Sequence of chain 1.E:
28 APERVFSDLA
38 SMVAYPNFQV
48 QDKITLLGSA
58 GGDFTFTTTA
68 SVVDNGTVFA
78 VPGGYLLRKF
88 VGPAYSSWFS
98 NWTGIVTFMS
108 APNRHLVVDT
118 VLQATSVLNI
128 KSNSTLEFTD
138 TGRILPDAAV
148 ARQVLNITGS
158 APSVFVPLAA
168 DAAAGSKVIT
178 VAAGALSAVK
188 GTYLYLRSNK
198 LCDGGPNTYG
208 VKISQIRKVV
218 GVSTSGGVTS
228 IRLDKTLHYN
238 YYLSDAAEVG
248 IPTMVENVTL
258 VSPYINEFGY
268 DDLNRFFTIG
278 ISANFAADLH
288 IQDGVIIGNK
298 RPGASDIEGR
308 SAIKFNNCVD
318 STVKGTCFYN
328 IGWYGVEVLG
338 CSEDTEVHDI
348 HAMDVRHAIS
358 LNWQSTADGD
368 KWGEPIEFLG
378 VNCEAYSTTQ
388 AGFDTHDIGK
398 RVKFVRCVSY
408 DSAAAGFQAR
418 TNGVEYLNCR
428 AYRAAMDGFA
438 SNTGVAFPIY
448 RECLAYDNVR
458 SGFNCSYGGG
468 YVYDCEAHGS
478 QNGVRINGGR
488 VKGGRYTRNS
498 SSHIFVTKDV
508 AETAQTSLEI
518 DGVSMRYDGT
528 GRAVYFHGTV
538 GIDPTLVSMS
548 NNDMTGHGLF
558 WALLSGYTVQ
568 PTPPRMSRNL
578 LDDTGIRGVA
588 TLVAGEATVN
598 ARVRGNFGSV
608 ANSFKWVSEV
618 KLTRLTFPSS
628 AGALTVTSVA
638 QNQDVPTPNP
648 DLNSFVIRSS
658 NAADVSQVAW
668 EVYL

Binding-site contacts:
Ligand atom C8 contacts residue ARG430 of chain 1.D at 4.2 Å.
Ligand atom C3 contacts residue ASP454 of chain 1.D at 3.8 Å.
Ligand atom O1 contacts residue ASN237 of chain 1.E at 3.3 Å (h-bond).
Ligand atom C8 contacts residue 98X1 of chain 1.PA at 3.3 Å.
Ligand atom C8 contacts residue TYR453 of chain 1.D at 4.2 Å (hydrophobic).
Ligand atom O7 contacts residue ARG430 of chain 1.D at 4.2 Å.
Ligand atom O2 contacts residue ARG495 of chain 1.D at 4.1 Å.
Ligand atom C8 contacts residue ASP454 of chain 1.D at 3.4 Å.
Ligand atom C2 contacts residue ASP454 of chain 1.D at 3.4 Å.
Ligand atom O3 contacts residue 98X1 of chain 1.PA at 3.0 Å (h-bond).
Ligand atom C8 contacts residue ARG398 of chain 1.E at 3.7 Å.
Ligand atom O5 contacts residue ASN237 of chain 1.E at 3.5 Å (h-bond).
Ligand atom O5 contacts residue ARG495 of chain 1.D at 4.4 Å.
Ligand atom C2 contacts residue ARG495 of chain 1.D at 3.9 Å.
Ligand atom C6 contacts residue 98X1 of chain 1.PA at 3.3 Å.
Ligand atom C3 contacts residue 98X1 of chain 1.PA at 3.5 Å.
Ligand atom O4 contacts residue ARG495 of chain 1.D at 3.5 Å (salt-bridge).
Ligand atom C6 contacts residue LYS197 of chain 1.E at 3.4 Å.
Ligand atom O7 contacts residue ARG398 of chain 1.E at 3.9 Å.
Ligand atom C2 contacts residue 98X1 of chain 1.PA at 4.4 Å.
Ligand atom C7 contacts residue ARG398 of chain 1.E at 4.1 Å.
Ligand atom C5 contacts residue 98X1 of chain 1.PA at 3.4 Å.
Ligand atom O7 contacts residue 98X1 of chain 1.PA at 3.4 Å (h-bond).
Ligand atom O7 contacts residue ASP454 of chain 1.D at 4.1 Å.
Ligand atom C5 contacts residue ASN237 of chain 1.E at 4.4 Å.
Ligand atom O1 contacts residue TYR239 of chain 1.E at 4.3 Å.
Ligand atom O6 contacts residue ASN237 of chain 1.E at 3.3 Å (h-bond).
Ligand atom O4 contacts residue 98X1 of chain 1.PA at 1.4 Å.
Ligand atom C4 contacts residue 98X1 of chain 1.PA at 2.4 Å.
Ligand atom C7 contacts residue 98X1 of chain 1.PA at 3.2 Å.
Ligand atom C2 contacts residue ASN237 of chain 1.E at 4.3 Å.
Ligand atom C8 contacts residue TYR429 of chain 1.D at 3.9 Å (hydrophobic).
Ligand atom C6 contacts residue ASN237 of chain 1.E at 4.4 Å.
Ligand atom O2 contacts residue ASP454 of chain 1.D at 2.6 Å (salt-bridge).
Ligand atom O6 contacts residue LYS197 of chain 1.E at 3.3 Å (salt-bridge).
Ligand atom C1 contacts residue ARG495 of chain 1.D at 4.3 Å.
Ligand atom C1 contacts residue ASN237 of chain 1.E at 4.0 Å.
Ligand atom O5 contacts residue 98X1 of chain 1.PA at 4.2 Å.
Ligand atom C7 contacts residue ASP454 of chain 1.D at 3.3 Å.
Ligand atom O3 contacts residue ASP454 of chain 1.D at 3.1 Å (salt-bridge).

Sequence of chain 1.D:
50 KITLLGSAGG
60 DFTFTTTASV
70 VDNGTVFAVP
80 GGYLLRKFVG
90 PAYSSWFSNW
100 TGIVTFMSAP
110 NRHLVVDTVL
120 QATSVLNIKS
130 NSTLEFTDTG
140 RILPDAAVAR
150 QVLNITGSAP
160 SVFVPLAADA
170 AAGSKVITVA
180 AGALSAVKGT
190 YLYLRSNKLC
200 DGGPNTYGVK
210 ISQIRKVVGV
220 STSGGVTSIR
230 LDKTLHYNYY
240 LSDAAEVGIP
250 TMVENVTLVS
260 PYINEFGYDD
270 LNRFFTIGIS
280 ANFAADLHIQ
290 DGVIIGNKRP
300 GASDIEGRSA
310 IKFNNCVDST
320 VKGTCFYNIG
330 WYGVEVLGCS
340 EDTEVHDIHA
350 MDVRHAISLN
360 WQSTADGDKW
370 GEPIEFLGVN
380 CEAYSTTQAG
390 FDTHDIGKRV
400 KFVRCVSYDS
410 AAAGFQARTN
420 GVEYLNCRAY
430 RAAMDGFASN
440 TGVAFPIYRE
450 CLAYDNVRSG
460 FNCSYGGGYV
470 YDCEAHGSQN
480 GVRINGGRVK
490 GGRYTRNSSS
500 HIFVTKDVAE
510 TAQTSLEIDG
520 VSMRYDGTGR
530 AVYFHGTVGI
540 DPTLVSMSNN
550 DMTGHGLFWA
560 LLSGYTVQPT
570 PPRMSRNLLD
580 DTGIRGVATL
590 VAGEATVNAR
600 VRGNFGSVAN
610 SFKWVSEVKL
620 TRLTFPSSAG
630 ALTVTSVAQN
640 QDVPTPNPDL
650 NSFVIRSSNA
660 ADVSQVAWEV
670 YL

A small-molecule ligand and the protein it binds are described below.
Small molecule (SMILES): CC(=O)O[C@H]1[C@H](O)[C@H](O[C@@H]2[C@@H](O)[C@H](O)O[C@H](CO)[C@H]2O)O[C@@H](C)[C@H]1O